Binding-site contacts:
Ligand atom N1 contacts residue GLU313 of chain 3.B at 2.7 Å (salt-bridge).
Ligand atom O6 contacts residue GLU313 of chain 3.B at 3.6 Å.
Ligand atom C2 contacts residue GLU313 of chain 3.B at 3.5 Å.
Ligand atom C3' contacts residue ASP238 of chain 3.B at 3.4 Å.
Ligand atom O6 contacts residue GLY314 of chain 3.B at 3.3 Å.
Ligand atom O3P contacts residue GLY202 of chain 3.B at 3.5 Å.
Ligand atom O6 contacts residue GLY289 of chain 3.B at 2.7 Å (h-bond).
Ligand atom C5 contacts residue MET288 of chain 3.B at 3.6 Å (hydrophobic).
Ligand atom C2 contacts residue CYS205 of chain 3.B at 3.2 Å (hydrophobic).
Ligand atom C2 contacts residue 2EY1 of chain 3.H at 3.2 Å.
Ligand atom O6 contacts residue MET288 of chain 3.B at 3.2 Å (h-bond).
Ligand atom O5' contacts residue GLY239 of chain 3.B at 3.6 Å.
Ligand atom C8 contacts residue MET75 of chain 3.B at 3.5 Å (hydrophobic).
Ligand atom O2' contacts residue ASP238 of chain 3.B at 2.5 Å (salt-bridge).
Ligand atom N7 contacts residue GLY287 of chain 3.B at 3.5 Å.
Ligand atom O3' contacts residue ASP238 of chain 3.B at 2.5 Å (salt-bridge).
Ligand atom O1P contacts residue SER262 of chain 3.B at 2.9 Å (h-bond).
Ligand atom O3P contacts residue SER203 of chain 3.B at 2.9 Å (h-bond).
Ligand atom O2P contacts residue SER262 of chain 3.B at 3.5 Å (h-bond).
Ligand atom O3P contacts residue GLY240 of chain 3.B at 3.0 Å (h-bond).
Ligand atom N7 contacts residue MET288 of chain 3.B at 2.9 Å (h-bond).
Ligand atom C4' contacts residue ASP238 of chain 3.B at 3.5 Å.
Ligand atom N3 contacts residue 2EY1 of chain 3.H at 3.4 Å.
Ligand atom C6 contacts residue GLY289 of chain 3.B at 3.6 Å.
Ligand atom O2P contacts residue GLY261 of chain 3.B at 2.7 Å (h-bond).
Ligand atom C5 contacts residue ILE204 of chain 3.B at 3.6 Å (hydrophobic).
Ligand atom O2' contacts residue ASN177 of chain 3.B at 3.6 Å.
Ligand atom O5' contacts residue GLY202 of chain 3.B at 3.6 Å.
Ligand atom O3' contacts residue ALA73 of chain 3.B at 3.5 Å.
Ligand atom N1 contacts residue 2EY1 of chain 3.H at 3.5 Å.
Ligand atom C6 contacts residue GLU313 of chain 3.B at 3.6 Å.
Ligand atom O6 contacts residue GLY287 of chain 3.B at 3.3 Å.
Ligand atom C5' contacts residue TYR285 of chain 3.B at 3.6 Å (hydrophobic).
Ligand atom O3' contacts residue MET259 of chain 3.B at 3.5 Å (h-bond).
Ligand atom N7 contacts residue ILE204 of chain 3.B at 3.6 Å.
Ligand atom O1P contacts residue TYR285 of chain 3.B at 2.6 Å (h-bond).
Ligand atom N3 contacts residue CYS205 of chain 3.B at 3.7 Å.
Ligand atom C2' contacts residue ASP238 of chain 3.B at 3.7 Å.
Ligand atom O2P contacts residue LEU260 of chain 3.B at 3.7 Å.
Ligand atom O1P contacts residue SER203 of chain 3.B at 2.8 Å (h-bond).

Sequence of chain 3.B:
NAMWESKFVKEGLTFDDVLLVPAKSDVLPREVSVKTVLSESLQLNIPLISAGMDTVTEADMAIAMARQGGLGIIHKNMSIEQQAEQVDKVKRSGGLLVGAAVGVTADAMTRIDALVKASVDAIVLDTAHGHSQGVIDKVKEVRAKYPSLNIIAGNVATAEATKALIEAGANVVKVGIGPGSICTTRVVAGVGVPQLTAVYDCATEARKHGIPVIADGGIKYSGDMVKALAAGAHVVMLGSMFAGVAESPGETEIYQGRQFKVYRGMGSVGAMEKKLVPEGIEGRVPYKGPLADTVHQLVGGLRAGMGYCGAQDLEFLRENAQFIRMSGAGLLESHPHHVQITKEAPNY

This protein binds this small molecule.
Small molecule (SMILES): O=c1[nH]cnc2c1ncn2[C@@H]1O[C@H](COP(=O)(O)O)[C@@H](O)[C@H]1O